Binding-site contacts:
Ligand atom O1 contacts residue HIS41 of chain 1.A at 3.8 Å.
Ligand atom N1 contacts residue HIS41 of chain 1.A at 4.1 Å.
Ligand atom O2 contacts residue GLY143 of chain 1.A at 4.2 Å.
Ligand atom C1 contacts residue HIS164 of chain 1.A at 4.3 Å.
Ligand atom C3 contacts residue HIS41 of chain 1.A at 4.3 Å.
Ligand atom C2 contacts residue CYS145 of chain 1.A at 3.0 Å (hydrophobic).
Ligand atom C5 contacts residue ASN142 of chain 1.A at 4.5 Å.
Ligand atom O2 contacts residue ASN142 of chain 1.A at 4.1 Å.
Ligand atom C4 contacts residue HIS41 of chain 1.A at 4.3 Å.
Ligand atom O2 contacts residue THR25 of chain 1.A at 4.4 Å.
Ligand atom C4 contacts residue SER144 of chain 1.A at 4.2 Å.
Ligand atom C4 contacts residue GLY143 of chain 1.A at 3.6 Å.
Ligand atom C4 contacts residue CYS145 of chain 1.A at 2.9 Å (hydrophobic).
Ligand atom O2 contacts residue THR26 of chain 1.A at 3.8 Å.
Ligand atom C6 contacts residue THR25 of chain 1.A at 4.2 Å.
Ligand atom N1 contacts residue CYS145 of chain 1.A at 4.1 Å.
Ligand atom C3 contacts residue CYS145 of chain 1.A at 4.1 Å (hydrophobic).
Ligand atom C2 contacts residue HIS41 of chain 1.A at 3.5 Å.
Ligand atom C1 contacts residue CYS145 of chain 1.A at 1.8 Å (hydrophobic).
Ligand atom C3 contacts residue ASN142 of chain 1.A at 4.3 Å.
Ligand atom O1 contacts residue HIS164 of chain 1.A at 4.1 Å.
Ligand atom C3 contacts residue GLY143 of chain 1.A at 4.1 Å.
Ligand atom O1 contacts residue CYS145 of chain 1.A at 3.5 Å (h-bond).
Ligand atom C1 contacts residue HIS41 of chain 1.A at 3.5 Å.

Sequence of chain 1.A:
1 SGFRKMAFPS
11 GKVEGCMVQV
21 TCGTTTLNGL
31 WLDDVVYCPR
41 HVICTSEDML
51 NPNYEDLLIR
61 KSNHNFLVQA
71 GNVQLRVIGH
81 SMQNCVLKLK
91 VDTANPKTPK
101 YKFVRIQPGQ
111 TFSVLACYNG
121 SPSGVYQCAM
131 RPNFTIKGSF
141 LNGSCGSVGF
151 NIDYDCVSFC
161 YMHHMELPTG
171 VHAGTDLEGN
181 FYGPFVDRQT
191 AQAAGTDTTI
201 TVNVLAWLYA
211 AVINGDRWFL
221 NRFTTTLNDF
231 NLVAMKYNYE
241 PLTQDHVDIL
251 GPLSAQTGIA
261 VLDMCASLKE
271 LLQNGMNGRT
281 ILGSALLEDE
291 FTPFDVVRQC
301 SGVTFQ

This small molecule binds to this protein.
Small molecule (SMILES): CCN1C(=O)CCC1=O